Sequence of chain 1.A:
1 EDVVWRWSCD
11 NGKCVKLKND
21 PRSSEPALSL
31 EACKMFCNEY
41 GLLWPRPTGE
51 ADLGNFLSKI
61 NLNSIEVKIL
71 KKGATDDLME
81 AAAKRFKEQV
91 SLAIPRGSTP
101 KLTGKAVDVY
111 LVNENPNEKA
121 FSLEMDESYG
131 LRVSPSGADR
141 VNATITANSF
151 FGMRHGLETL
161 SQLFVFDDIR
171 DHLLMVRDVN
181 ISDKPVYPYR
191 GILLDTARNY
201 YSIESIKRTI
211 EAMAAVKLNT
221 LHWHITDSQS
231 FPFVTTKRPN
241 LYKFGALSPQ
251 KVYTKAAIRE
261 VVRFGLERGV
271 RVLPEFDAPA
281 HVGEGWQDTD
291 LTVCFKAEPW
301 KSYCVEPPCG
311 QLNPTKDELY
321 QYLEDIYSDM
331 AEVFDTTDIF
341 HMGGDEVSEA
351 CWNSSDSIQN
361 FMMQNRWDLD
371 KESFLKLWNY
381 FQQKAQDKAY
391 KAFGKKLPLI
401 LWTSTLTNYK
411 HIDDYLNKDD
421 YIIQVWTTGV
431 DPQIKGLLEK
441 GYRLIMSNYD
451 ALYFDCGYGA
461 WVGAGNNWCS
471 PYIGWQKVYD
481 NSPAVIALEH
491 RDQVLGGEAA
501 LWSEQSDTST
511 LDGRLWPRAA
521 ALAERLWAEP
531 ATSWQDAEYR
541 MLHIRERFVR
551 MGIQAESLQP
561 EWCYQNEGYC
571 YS

A protein and the small-molecule ligand that binds it are described below.
Small molecule (SMILES): Cc1nnc(CNCCN2C(=O)c3cccc4c(N(C)C)ccc(c34)C2=O)s1

Binding-site contacts:
Ligand atom NAS contacts residue TRP426 of chain 1.A at 3.2 Å.
Ligand atom CAV contacts residue TYR453 of chain 1.A at 3.9 Å (hydrophobic).
Ligand atom SAU contacts residue ASP345 of chain 1.A at 3.3 Å (salt-bridge).
Ligand atom NAB contacts residue TRP468 of chain 1.A at 3.9 Å.
Ligand atom CAA contacts residue VAL305 of chain 1.A at 3.4 Å (hydrophobic).
Ligand atom CAY contacts residue GLU346 of chain 1.A at 3.8 Å.
Ligand atom NAR contacts residue TYR453 of chain 1.A at 3.4 Å (h-bond).
Ligand atom CAD contacts residue TRP468 of chain 1.A at 3.3 Å (hydrophobic).
Ligand atom CAF contacts residue TRP468 of chain 1.A at 3.2 Å (hydrophobic).
Ligand atom CAT contacts residue TRP502 of chain 1.A at 3.6 Å (hydrophobic).
Ligand atom SAU contacts residue GLU346 of chain 1.A at 3.2 Å (salt-bridge).
Ligand atom CAV contacts residue ASP345 of chain 1.A at 3.3 Å.
Ligand atom CAV contacts residue TRP502 of chain 1.A at 3.7 Å (hydrophobic).
Ligand atom NAR contacts residue TRP426 of chain 1.A at 3.2 Å.
Ligand atom CAN contacts residue TRP468 of chain 1.A at 3.6 Å (hydrophobic).
Ligand atom CAM contacts residue TRP468 of chain 1.A at 3.5 Å (hydrophobic).
Ligand atom OAI contacts residue TRP426 of chain 1.A at 3.3 Å.
Ligand atom CBA contacts residue TYR449 of chain 1.A at 3.9 Å (hydrophobic).
Ligand atom CAT contacts residue TYR453 of chain 1.A at 3.6 Å (hydrophobic).
Ligand atom NAX contacts residue VAL305 of chain 1.A at 3.7 Å.
Ligand atom SAU contacts residue TRP426 of chain 1.A at 3.5 Å.
Ligand atom NAS contacts residue TYR453 of chain 1.A at 2.6 Å (h-bond).
Ligand atom OAH contacts residue TRP468 of chain 1.A at 3.9 Å.
Ligand atom CAQ contacts residue TRP426 of chain 1.A at 3.5 Å (hydrophobic).
Ligand atom CAG contacts residue TRP468 of chain 1.A at 3.6 Å (hydrophobic).
Ligand atom CAT contacts residue TRP426 of chain 1.A at 3.7 Å (hydrophobic).
Ligand atom CAV contacts residue TRP402 of chain 1.A at 3.3 Å (hydrophobic).
Ligand atom NAS contacts residue TRP502 of chain 1.A at 3.4 Å.
Ligand atom CAV contacts residue TRP426 of chain 1.A at 3.6 Å (hydrophobic).
Ligand atom CAW contacts residue TRP426 of chain 1.A at 3.9 Å (hydrophobic).
Ligand atom CAW contacts residue GLU346 of chain 1.A at 3.4 Å.
Ligand atom CAT contacts residue ASP345 of chain 1.A at 3.6 Å.
Ligand atom CAJ contacts residue TRP468 of chain 1.A at 3.8 Å (hydrophobic).
Ligand atom CAC contacts residue TRP468 of chain 1.A at 3.7 Å (hydrophobic).
Ligand atom CAL contacts residue TYR449 of chain 1.A at 3.9 Å (hydrophobic).
Ligand atom CAW contacts residue TRP468 of chain 1.A at 3.8 Å (hydrophobic).
Ligand atom NAR contacts residue TRP502 of chain 1.A at 3.7 Å.
Ligand atom CAE contacts residue TRP468 of chain 1.A at 3.2 Å (hydrophobic).
Ligand atom NAX contacts residue GLU346 of chain 1.A at 2.8 Å (salt-bridge).
Ligand atom CAA contacts residue GLU346 of chain 1.A at 3.4 Å.